Sequence of chain 1.B:
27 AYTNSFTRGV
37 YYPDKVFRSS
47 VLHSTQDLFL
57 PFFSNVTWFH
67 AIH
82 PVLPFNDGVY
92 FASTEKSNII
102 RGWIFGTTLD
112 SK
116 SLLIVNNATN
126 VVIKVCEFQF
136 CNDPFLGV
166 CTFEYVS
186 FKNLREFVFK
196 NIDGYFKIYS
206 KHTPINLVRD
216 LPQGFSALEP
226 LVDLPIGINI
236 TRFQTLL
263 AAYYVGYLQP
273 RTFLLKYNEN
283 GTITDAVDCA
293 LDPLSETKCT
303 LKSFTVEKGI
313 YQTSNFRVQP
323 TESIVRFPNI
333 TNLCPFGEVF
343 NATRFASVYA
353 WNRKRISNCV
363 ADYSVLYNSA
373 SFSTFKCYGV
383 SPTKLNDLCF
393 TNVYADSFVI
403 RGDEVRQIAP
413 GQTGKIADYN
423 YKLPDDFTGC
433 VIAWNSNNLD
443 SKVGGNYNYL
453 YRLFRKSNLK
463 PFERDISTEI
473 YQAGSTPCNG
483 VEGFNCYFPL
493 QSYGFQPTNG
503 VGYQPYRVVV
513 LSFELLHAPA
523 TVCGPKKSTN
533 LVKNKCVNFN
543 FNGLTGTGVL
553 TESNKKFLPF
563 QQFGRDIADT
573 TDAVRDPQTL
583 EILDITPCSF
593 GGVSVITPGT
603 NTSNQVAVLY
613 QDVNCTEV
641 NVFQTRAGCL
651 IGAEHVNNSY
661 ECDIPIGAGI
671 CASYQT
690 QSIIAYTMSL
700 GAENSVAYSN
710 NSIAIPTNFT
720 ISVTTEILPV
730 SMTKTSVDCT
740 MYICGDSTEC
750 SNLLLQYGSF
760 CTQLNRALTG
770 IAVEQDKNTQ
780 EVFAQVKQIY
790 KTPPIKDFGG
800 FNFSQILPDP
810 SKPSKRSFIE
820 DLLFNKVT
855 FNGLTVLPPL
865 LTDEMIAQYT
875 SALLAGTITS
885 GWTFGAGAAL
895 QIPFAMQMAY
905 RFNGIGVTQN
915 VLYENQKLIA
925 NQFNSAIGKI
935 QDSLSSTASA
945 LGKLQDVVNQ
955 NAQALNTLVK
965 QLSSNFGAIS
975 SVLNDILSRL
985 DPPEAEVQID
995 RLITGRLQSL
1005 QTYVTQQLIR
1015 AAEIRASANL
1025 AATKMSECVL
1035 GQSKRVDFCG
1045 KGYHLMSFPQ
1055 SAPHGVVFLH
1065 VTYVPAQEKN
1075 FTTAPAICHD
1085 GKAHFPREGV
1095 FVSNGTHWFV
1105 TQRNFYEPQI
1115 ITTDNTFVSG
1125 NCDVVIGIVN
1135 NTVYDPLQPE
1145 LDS

A protein and the small-molecule ligand that binds it are described below.
Small molecule (SMILES): CC(=O)N[C@@H]1[C@@H](O)[C@H](O)[C@@H](CO)O[C@H]1O

Binding-site contacts:
Ligand atom C2 contacts residue ASN657 of chain 1.B at 2.5 Å.
Ligand atom C8 contacts residue ASN657 of chain 1.B at 4.4 Å.
Ligand atom C3 contacts residue ASN657 of chain 1.B at 3.9 Å.
Ligand atom C1 contacts residue ASN657 of chain 1.B at 1.7 Å.
Ligand atom C5 contacts residue ASN657 of chain 1.B at 3.8 Å.
Ligand atom O5 contacts residue ASN657 of chain 1.B at 2.4 Å (h-bond).
Ligand atom N2 contacts residue ASN657 of chain 1.B at 2.9 Å (h-bond).
Ligand atom O6 contacts residue HIS655 of chain 1.B at 4.4 Å.
Ligand atom C7 contacts residue ASN657 of chain 1.B at 3.9 Å.
Ligand atom C4 contacts residue ASN657 of chain 1.B at 4.2 Å.